This small molecule binds to this protein.
Small molecule (SMILES): CC1=C(CCC(=O)O)C2=Cc3c(CCC(=O)O)c(C)c4n3[Fe@]35n6c(c(C)c(CCC(=O)O)c6=CC1=[N+]23)=CC1=[N+]5C(=C4)C(C)=C1CCC(=O)O

Sequence of chain 2.D:
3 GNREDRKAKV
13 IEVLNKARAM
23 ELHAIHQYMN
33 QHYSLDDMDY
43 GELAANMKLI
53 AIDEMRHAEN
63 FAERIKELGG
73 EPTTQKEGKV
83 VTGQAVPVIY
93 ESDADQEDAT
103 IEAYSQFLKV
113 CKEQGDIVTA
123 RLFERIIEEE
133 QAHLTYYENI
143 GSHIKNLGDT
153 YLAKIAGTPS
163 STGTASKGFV

Sequence of chain 2.C:
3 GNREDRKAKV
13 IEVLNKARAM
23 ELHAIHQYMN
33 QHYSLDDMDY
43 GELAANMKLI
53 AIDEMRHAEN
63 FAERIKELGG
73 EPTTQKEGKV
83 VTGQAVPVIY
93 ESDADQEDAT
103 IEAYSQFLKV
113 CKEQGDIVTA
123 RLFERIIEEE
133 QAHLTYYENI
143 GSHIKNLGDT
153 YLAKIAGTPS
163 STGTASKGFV

Binding-site contacts:
Ligand atom C2A contacts residue ILE27 of chain 2.C at 3.4 Å (hydrophobic).
Ligand atom O2D contacts residue ARG20 of chain 2.D at 2.7 Å (salt-bridge).
Ligand atom ND contacts residue MET57 of chain 2.C at 3.0 Å.
Ligand atom NC contacts residue MET57 of chain 2.C at 3.1 Å (h-bond).
Ligand atom O2A contacts residue ARG20 of chain 2.C at 2.5 Å (salt-bridge).
Ligand atom CBC contacts residue SER168 of chain 2.C at 3.3 Å.
Ligand atom ND contacts residue MET57 of chain 2.D at 3.2 Å (h-bond).
Ligand atom CBB contacts residue SER168 of chain 2.D at 3.2 Å.
Ligand atom CGA contacts residue ARG20 of chain 2.C at 3.4 Å.
Ligand atom NA contacts residue MET57 of chain 2.C at 3.2 Å (h-bond).
Ligand atom C3A contacts residue ILE27 of chain 2.C at 3.3 Å (hydrophobic).
Ligand atom CGB contacts residue SER168 of chain 2.D at 3.2 Å.
Ligand atom FE contacts residue MET57 of chain 2.D at 2.4 Å.
Ligand atom NB contacts residue MET57 of chain 2.C at 2.9 Å (h-bond).
Ligand atom CMD contacts residue TYR35 of chain 2.C at 3.4 Å (hydrophobic).
Ligand atom O1C contacts residue SER168 of chain 2.C at 2.8 Å.
Ligand atom O1A contacts residue ARG20 of chain 2.C at 3.0 Å (salt-bridge).
Ligand atom O1B contacts residue LYS50 of chain 2.D at 2.5 Å (salt-bridge).
Ligand atom O1C contacts residue LYS169 of chain 2.C at 2.5 Å (salt-bridge).
Ligand atom NA contacts residue MET57 of chain 2.D at 3.0 Å (h-bond).
Ligand atom FE contacts residue MET57 of chain 2.C at 2.4 Å.
Ligand atom NC contacts residue MET57 of chain 2.D at 3.1 Å (h-bond).
Ligand atom C1B contacts residue MET57 of chain 2.C at 3.4 Å (hydrophobic).
Ligand atom O1A contacts residue TYR35 of chain 2.D at 2.5 Å (h-bond).
Ligand atom O1D contacts residue ARG20 of chain 2.D at 3.0 Å (salt-bridge).
Ligand atom NB contacts residue MET57 of chain 2.D at 3.0 Å (h-bond).
Ligand atom O2D contacts residue TYR35 of chain 2.C at 2.5 Å (h-bond).
Ligand atom CBD contacts residue MET31 of chain 2.C at 3.3 Å (hydrophobic).
Ligand atom CGD contacts residue ARG20 of chain 2.D at 3.2 Å.
Ligand atom CGA contacts residue TYR35 of chain 2.D at 3.4 Å (hydrophobic).
Ligand atom C4D contacts residue MET57 of chain 2.C at 3.5 Å (hydrophobic).
Ligand atom CHB contacts residue MET57 of chain 2.C at 3.5 Å (hydrophobic).
Ligand atom C1D contacts residue MET57 of chain 2.C at 3.3 Å (hydrophobic).
Ligand atom C1B contacts residue MET57 of chain 2.D at 3.4 Å (hydrophobic).
Ligand atom CMD contacts residue MET31 of chain 2.C at 3.3 Å (hydrophobic).
Ligand atom C4A contacts residue MET57 of chain 2.C at 3.5 Å (hydrophobic).
Ligand atom CAA contacts residue ILE27 of chain 2.C at 3.4 Å (hydrophobic).
Ligand atom CGD contacts residue TYR35 of chain 2.C at 3.4 Å (hydrophobic).
Ligand atom CGC contacts residue SER168 of chain 2.C at 3.5 Å.
Ligand atom O2B contacts residue SER168 of chain 2.D at 2.4 Å (h-bond).